A small-molecule ligand and the protein it binds are described below.
Small molecule (SMILES): CC(=O)N[C@H]1CO[C@H](CO[C@@H]2O[C@@H](C)[C@@H](O)[C@@H](O)[C@@H]2O)[C@@H](O)[C@@H]1O

Binding-site contacts:
Ligand atom O5 contacts residue ALA71 of chain 1.A at 3.8 Å.
Ligand atom C6 contacts residue VAL51 of chain 1.A at 3.5 Å (hydrophobic).
Ligand atom C2 contacts residue ASN95 of chain 1.A at 2.5 Å.
Ligand atom O7 contacts residue ASN95 of chain 1.A at 3.5 Å (h-bond).
Ligand atom O5 contacts residue ASN95 of chain 1.A at 2.4 Å (h-bond).
Ligand atom C3 contacts residue ASN95 of chain 1.A at 3.8 Å.
Ligand atom C1 contacts residue ASN95 of chain 1.A at 1.5 Å.
Ligand atom C5 contacts residue VAL69 of chain 1.A at 3.7 Å (hydrophobic).
Ligand atom C6 contacts residue VAL69 of chain 1.A at 4.1 Å (hydrophobic).
Ligand atom C6 contacts residue PHE70 of chain 1.A at 4.5 Å (hydrophobic).
Ligand atom O4 contacts residue ARG49 of chain 1.A at 4.3 Å.
Ligand atom C5 contacts residue PHE70 of chain 1.A at 4.4 Å (hydrophobic).
Ligand atom N2 contacts residue ASN95 of chain 1.A at 3.0 Å (h-bond).
Ligand atom O5 contacts residue PHE70 of chain 1.A at 4.2 Å.
Ligand atom C1 contacts residue ALA71 of chain 1.A at 4.1 Å (hydrophobic).
Ligand atom C4 contacts residue ASN95 of chain 1.A at 4.3 Å.
Ligand atom C6 contacts residue ALA50 of chain 1.A at 4.4 Å (hydrophobic).
Ligand atom C1 contacts residue PHE70 of chain 1.A at 4.2 Å (hydrophobic).
Ligand atom C6 contacts residue ALA71 of chain 1.A at 3.8 Å (hydrophobic).
Ligand atom C7 contacts residue ASN95 of chain 1.A at 3.3 Å.
Ligand atom O5 contacts residue VAL69 of chain 1.A at 4.4 Å.
Ligand atom C5 contacts residue ALA71 of chain 1.A at 4.0 Å (hydrophobic).
Ligand atom C6 contacts residue ARG49 of chain 1.A at 3.4 Å.
Ligand atom C1 contacts residue ARG52 of chain 1.A at 4.3 Å.
Ligand atom C6 contacts residue ARG52 of chain 1.A at 4.2 Å.
Ligand atom C5 contacts residue ASN95 of chain 1.A at 3.7 Å.
Ligand atom O5 contacts residue ARG52 of chain 1.A at 3.6 Å.
Ligand atom C8 contacts residue ASN95 of chain 1.A at 3.0 Å.

Sequence of chain 1.A:
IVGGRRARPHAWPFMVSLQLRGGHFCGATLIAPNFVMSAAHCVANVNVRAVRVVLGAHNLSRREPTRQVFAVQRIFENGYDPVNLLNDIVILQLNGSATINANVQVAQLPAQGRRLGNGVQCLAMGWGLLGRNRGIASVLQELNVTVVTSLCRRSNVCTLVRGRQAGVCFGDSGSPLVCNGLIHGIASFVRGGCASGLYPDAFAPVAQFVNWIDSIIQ